Binding-site contacts:
Ligand atom O4' contacts residue VAL41 of chain 1.B at 3.3 Å.
Ligand atom O2B contacts residue LYS56 of chain 1.B at 2.8 Å (salt-bridge).
Ligand atom N3B contacts residue ARG69 of chain 1.B at 3.3 Å (salt-bridge).
Ligand atom O3G contacts residue ASP169 of chain 1.B at 3.6 Å (salt-bridge).
Ligand atom O3A contacts residue LYS56 of chain 1.B at 3.7 Å.
Ligand atom O3' contacts residue ASP113 of chain 1.B at 3.5 Å (salt-bridge).
Ligand atom O1G contacts residue ASP169 of chain 1.B at 2.4 Å (salt-bridge).
Ligand atom O3' contacts residue SER155 of chain 1.B at 2.7 Å (h-bond).
Ligand atom N1 contacts residue ALA54 of chain 1.B at 3.6 Å.
Ligand atom O1G contacts residue ASP151 of chain 1.B at 3.7 Å.
Ligand atom N1 contacts residue MET110 of chain 1.B at 3.0 Å (h-bond).
Ligand atom O1A contacts residue ASP169 of chain 1.B at 3.1 Å.
Ligand atom O3G contacts residue GLY36 of chain 1.B at 3.4 Å.
Ligand atom O1B contacts residue TYR38 of chain 1.B at 2.9 Å (h-bond).
Ligand atom O1G contacts residue LYS153 of chain 1.B at 2.9 Å (salt-bridge).
Ligand atom C2 contacts residue MET110 of chain 1.B at 3.1 Å (hydrophobic).
Ligand atom C6 contacts residue ASP108 of chain 1.B at 3.8 Å.
Ligand atom O1B contacts residue ALA37 of chain 1.B at 3.4 Å (h-bond).
Ligand atom N6 contacts residue ALA54 of chain 1.B at 3.4 Å.
Ligand atom O2' contacts residue LYS116 of chain 1.B at 3.5 Å (salt-bridge).
Ligand atom PB contacts residue ASP169 of chain 1.B at 3.8 Å.
Ligand atom O2A contacts residue LYS56 of chain 1.B at 2.8 Å (salt-bridge).
Ligand atom N1 contacts residue ASP108 of chain 1.B at 3.7 Å.
Ligand atom C2' contacts residue ASP113 of chain 1.B at 3.5 Å.
Ligand atom O2A contacts residue ASP169 of chain 1.B at 3.7 Å.
Ligand atom N7 contacts residue GLN107 of chain 1.B at 3.5 Å (h-bond).
Ligand atom N6 contacts residue GLN107 of chain 1.B at 3.0 Å (h-bond).
Ligand atom PA contacts residue LYS56 of chain 1.B at 3.7 Å.
Ligand atom C3' contacts residue SER155 of chain 1.B at 3.5 Å.
Ligand atom O2G contacts residue ALA37 of chain 1.B at 2.8 Å (h-bond).
Ligand atom C6 contacts residue LEU158 of chain 1.B at 3.7 Å (hydrophobic).
Ligand atom N6 contacts residue ASP108 of chain 1.B at 2.9 Å (salt-bridge).
Ligand atom O2G contacts residue GLY36 of chain 1.B at 3.7 Å.
Ligand atom C6 contacts residue ALA54 of chain 1.B at 3.5 Å (hydrophobic).
Ligand atom N3B contacts residue ASP169 of chain 1.B at 2.8 Å (salt-bridge).
Ligand atom O1B contacts residue GLY36 of chain 1.B at 3.2 Å.
Ligand atom N6 contacts residue LEU158 of chain 1.B at 3.7 Å.
Ligand atom O1B contacts residue GLY39 of chain 1.B at 2.9 Å (h-bond).
Ligand atom PG contacts residue ASP169 of chain 1.B at 3.3 Å.
Ligand atom O2' contacts residue ASP113 of chain 1.B at 2.7 Å (salt-bridge).

Sequence of chain 1.B:
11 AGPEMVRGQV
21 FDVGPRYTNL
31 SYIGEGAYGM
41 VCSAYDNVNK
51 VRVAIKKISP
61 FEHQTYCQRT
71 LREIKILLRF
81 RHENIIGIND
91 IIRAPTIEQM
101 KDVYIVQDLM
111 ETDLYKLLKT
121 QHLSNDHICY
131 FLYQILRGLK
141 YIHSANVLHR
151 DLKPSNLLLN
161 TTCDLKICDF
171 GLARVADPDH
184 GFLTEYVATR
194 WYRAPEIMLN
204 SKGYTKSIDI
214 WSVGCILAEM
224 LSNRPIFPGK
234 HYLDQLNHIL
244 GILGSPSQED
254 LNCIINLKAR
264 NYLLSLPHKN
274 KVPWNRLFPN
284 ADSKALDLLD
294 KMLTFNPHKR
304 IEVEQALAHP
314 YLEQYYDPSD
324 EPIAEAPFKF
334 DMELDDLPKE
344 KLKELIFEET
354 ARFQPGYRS

This protein binds this small molecule.
Small molecule (SMILES): Nc1ncnc2c1ncn2[C@@H]1O[C@H](CO[P](=O)(O)O[P](=O)(O)NP(=O)(O)O)[C@@H](O)[C@H]1O